A protein and the small-molecule ligand that binds it are described below.
Small molecule (SMILES): Nc1ncnc2c1ncn2[C@@H]1O[C@H](CO[P](=O)(O)O[P](=O)(O)CP(=O)(O)O)[C@@H](O)[C@H]1O

Binding-site contacts:
Ligand atom O3' contacts residue ASP200 of chain 1.F at 3.0 Å (salt-bridge).
Ligand atom O1B contacts residue ASN242 of chain 1.F at 3.4 Å (h-bond).
Ligand atom C3B contacts residue ASN242 of chain 1.F at 3.3 Å.
Ligand atom PB contacts residue GLU331 of chain 1.F at 3.4 Å.
Ligand atom PG contacts residue GLU331 of chain 1.F at 3.0 Å.
Ligand atom O2B contacts residue MG1 of chain 1.Y at 2.1 Å.
Ligand atom O3G contacts residue ARG222 of chain 1.F at 3.4 Å (salt-bridge).
Ligand atom C2 contacts residue LEU186 of chain 1.F at 3.7 Å (hydrophobic).
Ligand atom C2 contacts residue TYR185 of chain 1.F at 3.4 Å (hydrophobic).
Ligand atom O1A contacts residue LYS74 of chain 1.F at 3.2 Å.
Ligand atom N7 contacts residue LYS150 of chain 1.F at 3.2 Å (salt-bridge).
Ligand atom O2A contacts residue GLU331 of chain 1.F at 2.7 Å (salt-bridge).
Ligand atom N6 contacts residue LYS184 of chain 1.F at 3.0 Å (salt-bridge).
Ligand atom C3' contacts residue THR241 of chain 1.F at 3.7 Å.
Ligand atom C3B contacts residue GLU331 of chain 1.F at 3.0 Å.
Ligand atom O2B contacts residue LYS74 of chain 1.F at 3.5 Å (salt-bridge).
Ligand atom N3 contacts residue TYR185 of chain 1.F at 3.5 Å.
Ligand atom O1G contacts residue MG1 of chain 1.Y at 2.2 Å.
Ligand atom N1 contacts residue TYR185 of chain 1.F at 3.6 Å.
Ligand atom O2' contacts residue THR241 of chain 1.F at 3.2 Å (h-bond).
Ligand atom O3G contacts residue ASN333 of chain 1.F at 3.4 Å (h-bond).
Ligand atom O1G contacts residue ASN333 of chain 1.F at 2.7 Å (h-bond).
Ligand atom N1 contacts residue LEU186 of chain 1.F at 3.0 Å (h-bond).
Ligand atom O2B contacts residue GLU331 of chain 1.F at 2.8 Å (salt-bridge).
Ligand atom PG contacts residue MG1 of chain 1.Y at 3.5 Å.
Ligand atom O3G contacts residue ARG202 of chain 1.F at 3.4 Å (salt-bridge).
Ligand atom O2' contacts residue HIS239 of chain 1.F at 3.3 Å (h-bond).
Ligand atom N7 contacts residue GLN183 of chain 1.F at 3.5 Å (h-bond).
Ligand atom O2' contacts residue LYS198 of chain 1.F at 3.6 Å.
Ligand atom C2 contacts residue LYS198 of chain 1.F at 3.2 Å.
Ligand atom O3G contacts residue ASP318 of chain 1.F at 2.5 Å (salt-bridge).
Ligand atom N6 contacts residue GLN183 of chain 1.F at 3.1 Å (h-bond).
Ligand atom O3G contacts residue GLU331 of chain 1.F at 3.0 Å (salt-bridge).
Ligand atom O4' contacts residue LEU240 of chain 1.F at 3.5 Å.
Ligand atom O1G contacts residue GLU331 of chain 1.F at 2.7 Å (salt-bridge).
Ligand atom PB contacts residue MG1 of chain 1.Y at 3.4 Å.
Ligand atom C4' contacts residue ASN242 of chain 1.F at 3.6 Å.
Ligand atom N3 contacts residue LYS198 of chain 1.F at 2.8 Å (salt-bridge).
Ligand atom O3' contacts residue THR241 of chain 1.F at 2.5 Å (h-bond).
Ligand atom O1A contacts residue LYS150 of chain 1.F at 3.3 Å.

Sequence of chain 1.F:
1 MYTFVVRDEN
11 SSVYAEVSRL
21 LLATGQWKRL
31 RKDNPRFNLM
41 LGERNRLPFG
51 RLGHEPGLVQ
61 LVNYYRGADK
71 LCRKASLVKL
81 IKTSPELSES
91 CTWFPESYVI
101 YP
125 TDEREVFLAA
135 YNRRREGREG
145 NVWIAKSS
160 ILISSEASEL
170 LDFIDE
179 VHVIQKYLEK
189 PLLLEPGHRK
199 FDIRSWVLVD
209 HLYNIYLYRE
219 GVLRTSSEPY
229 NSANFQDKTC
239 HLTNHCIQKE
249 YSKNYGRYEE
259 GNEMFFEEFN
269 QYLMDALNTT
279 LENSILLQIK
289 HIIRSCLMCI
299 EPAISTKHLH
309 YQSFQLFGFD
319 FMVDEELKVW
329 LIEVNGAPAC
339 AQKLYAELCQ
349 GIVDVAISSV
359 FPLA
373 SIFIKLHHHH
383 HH